Binding-site contacts:
Ligand atom C7 contacts residue GLY18 of chain 1.A at 4.4 Å.
Ligand atom C7 contacts residue THR4 of chain 1.A at 3.8 Å.
Ligand atom C3 contacts residue ASN15 of chain 1.A at 3.7 Å.
Ligand atom C2 contacts residue ASN15 of chain 1.A at 2.4 Å.
Ligand atom C8 contacts residue GLY18 of chain 1.A at 4.0 Å.
Ligand atom C5 contacts residue GLY18 of chain 1.A at 3.1 Å.
Ligand atom O7 contacts residue ARG21 of chain 1.A at 3.4 Å (salt-bridge).
Ligand atom C8 contacts residue THR4 of chain 1.A at 3.9 Å.
Ligand atom O7 contacts residue ASN15 of chain 1.A at 3.9 Å.
Ligand atom C1 contacts residue ASN15 of chain 1.A at 1.4 Å.
Ligand atom O5 contacts residue GLY18 of chain 1.A at 3.3 Å.
Ligand atom O5 contacts residue ASN15 of chain 1.A at 2.3 Å (h-bond).
Ligand atom C6 contacts residue GLY18 of chain 1.A at 3.7 Å.
Ligand atom C8 contacts residue PHE9 of chain 1.A at 3.8 Å (hydrophobic).
Ligand atom C7 contacts residue VAL20 of chain 1.A at 4.2 Å (hydrophobic).
Ligand atom C5 contacts residue ASN15 of chain 1.A at 3.6 Å.
Ligand atom C3 contacts residue VAL20 of chain 1.A at 3.9 Å (hydrophobic).
Ligand atom C4 contacts residue ASN15 of chain 1.A at 4.1 Å.
Ligand atom O7 contacts residue THR4 of chain 1.A at 3.9 Å.
Ligand atom C8 contacts residue ARG21 of chain 1.A at 4.2 Å.
Ligand atom N2 contacts residue VAL20 of chain 1.A at 3.2 Å (h-bond).
Ligand atom C3 contacts residue ARG21 of chain 1.A at 4.4 Å.
Ligand atom N2 contacts residue THR4 of chain 1.A at 4.3 Å.
Ligand atom C1 contacts residue VAL20 of chain 1.A at 3.5 Å (hydrophobic).
Ligand atom C7 contacts residue ASN15 of chain 1.A at 3.6 Å.
Ligand atom C2 contacts residue VAL20 of chain 1.A at 3.8 Å (hydrophobic).
Ligand atom O7 contacts residue GLU5 of chain 1.A at 4.3 Å.
Ligand atom C8 contacts residue VAL20 of chain 1.A at 4.1 Å (hydrophobic).
Ligand atom C4 contacts residue GLY18 of chain 1.A at 4.3 Å.
Ligand atom C5 contacts residue ARG21 of chain 1.A at 4.5 Å.
Ligand atom O7 contacts residue GLY18 of chain 1.A at 4.5 Å.
Ligand atom C7 contacts residue ARG21 of chain 1.A at 4.2 Å.
Ligand atom C1 contacts residue GLY18 of chain 1.A at 3.8 Å.
Ligand atom C8 contacts residue SER22 of chain 1.A at 4.2 Å.
Ligand atom N2 contacts residue ASN15 of chain 1.A at 2.9 Å (h-bond).

Sequence of chain 1.A:
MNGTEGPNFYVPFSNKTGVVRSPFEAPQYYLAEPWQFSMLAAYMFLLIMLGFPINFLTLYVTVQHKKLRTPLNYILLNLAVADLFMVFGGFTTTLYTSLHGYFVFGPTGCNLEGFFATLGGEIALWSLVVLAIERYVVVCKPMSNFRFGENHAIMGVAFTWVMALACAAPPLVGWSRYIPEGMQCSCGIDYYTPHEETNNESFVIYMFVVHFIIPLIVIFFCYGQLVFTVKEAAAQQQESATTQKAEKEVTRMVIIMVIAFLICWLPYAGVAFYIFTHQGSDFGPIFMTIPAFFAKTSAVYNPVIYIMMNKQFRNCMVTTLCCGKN

The protein below binds the small molecule below.
Small molecule (SMILES): CC(=O)N[C@H]1[C@H](O[C@H]2[C@H](O)[C@@H](NC(C)=O)CO[C@@H]2CO)O[C@H](CO)[C@@H](O[C@@H]2O[C@H](CO)[C@@H](O)[C@H](O[C@H]3O[C@H](CO)[C@@H](O)[C@H](O)[C@@H]3O)[C@@H]2O)[C@@H]1O